Binding-site contacts:
Ligand atom C1 contacts residue ARG97 of chain 1.A at 3.8 Å.
Ligand atom C4 contacts residue LEU90 of chain 1.A at 3.9 Å (hydrophobic).
Ligand atom C4 contacts residue TYR35 of chain 1.A at 4.4 Å (hydrophobic).
Ligand atom C7 contacts residue TRP46 of chain 1.B at 4.5 Å (hydrophobic).
Ligand atom C5 contacts residue VAL36 of chain 1.B at 3.8 Å (hydrophobic).
Ligand atom C8 contacts residue SER98 of chain 1.B at 3.9 Å.
Ligand atom C1 contacts residue LEU90 of chain 1.A at 4.1 Å (hydrophobic).
Ligand atom C7 contacts residue GLN34 of chain 1.B at 3.6 Å.
Ligand atom C1 contacts residue TYR92 of chain 1.A at 3.8 Å (hydrophobic).
Ligand atom C7 contacts residue LEU90 of chain 1.A at 3.8 Å (hydrophobic).
Ligand atom C2 contacts residue LEU90 of chain 1.A at 3.5 Å (hydrophobic).
Ligand atom C6 contacts residue TRP46 of chain 1.B at 4.3 Å (hydrophobic).
Ligand atom C5 contacts residue LEU90 of chain 1.A at 4.2 Å (hydrophobic).
Ligand atom C6 contacts residue LEU90 of chain 1.A at 4.2 Å (hydrophobic).
Ligand atom C3 contacts residue LEU90 of chain 1.A at 3.6 Å (hydrophobic).
Ligand atom C5 contacts residue GLN34 of chain 1.B at 4.0 Å.
Ligand atom C3 contacts residue TYR35 of chain 1.A at 4.3 Å (hydrophobic).
Ligand atom C4 contacts residue ALA96 of chain 1.B at 3.8 Å (hydrophobic).
Ligand atom C8 contacts residue TYR92 of chain 1.A at 4.0 Å (hydrophobic).
Ligand atom O1 contacts residue GLN34 of chain 1.B at 3.5 Å (h-bond).
Ligand atom C7 contacts residue ARG97 of chain 1.A at 4.2 Å.
Ligand atom C8 contacts residue PRO103 of chain 1.B at 3.7 Å (hydrophobic).
Ligand atom C4 contacts residue TRP107 of chain 1.B at 3.5 Å (hydrophobic).
Ligand atom O1 contacts residue TYR92 of chain 1.A at 4.0 Å.
Ligand atom O1 contacts residue ARG97 of chain 1.A at 2.9 Å (salt-bridge).
Ligand atom C5 contacts residue ALA96 of chain 1.B at 3.9 Å (hydrophobic).
Ligand atom C6 contacts residue VAL36 of chain 1.B at 3.8 Å (hydrophobic).
Ligand atom C4 contacts residue GLY104 of chain 1.B at 4.1 Å.
Ligand atom C2 contacts residue GLN34 of chain 1.B at 4.0 Å.
Ligand atom C5 contacts residue TRP107 of chain 1.B at 3.6 Å (hydrophobic).
Ligand atom C6 contacts residue GLN34 of chain 1.B at 3.5 Å.
Ligand atom C8 contacts residue GLY104 of chain 1.B at 3.8 Å.
Ligand atom C3 contacts residue GLY104 of chain 1.B at 3.8 Å.

A small-molecule ligand and the protein it binds are described below.
Small molecule (SMILES): C[C@H](O)c1ccccc1

Sequence of chain 1.A:
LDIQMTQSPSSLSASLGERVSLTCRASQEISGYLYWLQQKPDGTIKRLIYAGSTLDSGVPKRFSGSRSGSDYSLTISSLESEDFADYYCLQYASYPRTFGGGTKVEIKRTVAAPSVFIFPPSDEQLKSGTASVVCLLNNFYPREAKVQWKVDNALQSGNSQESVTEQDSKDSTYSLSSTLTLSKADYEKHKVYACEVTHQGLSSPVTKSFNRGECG

Sequence of chain 1.B:
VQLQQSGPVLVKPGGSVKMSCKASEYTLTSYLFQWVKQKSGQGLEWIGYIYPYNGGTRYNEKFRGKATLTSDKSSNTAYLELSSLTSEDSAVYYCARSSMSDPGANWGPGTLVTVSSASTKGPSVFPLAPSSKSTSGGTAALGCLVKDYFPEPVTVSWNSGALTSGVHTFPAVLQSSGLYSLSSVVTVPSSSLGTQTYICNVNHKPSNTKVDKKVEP